Sequence of chain 1.B:
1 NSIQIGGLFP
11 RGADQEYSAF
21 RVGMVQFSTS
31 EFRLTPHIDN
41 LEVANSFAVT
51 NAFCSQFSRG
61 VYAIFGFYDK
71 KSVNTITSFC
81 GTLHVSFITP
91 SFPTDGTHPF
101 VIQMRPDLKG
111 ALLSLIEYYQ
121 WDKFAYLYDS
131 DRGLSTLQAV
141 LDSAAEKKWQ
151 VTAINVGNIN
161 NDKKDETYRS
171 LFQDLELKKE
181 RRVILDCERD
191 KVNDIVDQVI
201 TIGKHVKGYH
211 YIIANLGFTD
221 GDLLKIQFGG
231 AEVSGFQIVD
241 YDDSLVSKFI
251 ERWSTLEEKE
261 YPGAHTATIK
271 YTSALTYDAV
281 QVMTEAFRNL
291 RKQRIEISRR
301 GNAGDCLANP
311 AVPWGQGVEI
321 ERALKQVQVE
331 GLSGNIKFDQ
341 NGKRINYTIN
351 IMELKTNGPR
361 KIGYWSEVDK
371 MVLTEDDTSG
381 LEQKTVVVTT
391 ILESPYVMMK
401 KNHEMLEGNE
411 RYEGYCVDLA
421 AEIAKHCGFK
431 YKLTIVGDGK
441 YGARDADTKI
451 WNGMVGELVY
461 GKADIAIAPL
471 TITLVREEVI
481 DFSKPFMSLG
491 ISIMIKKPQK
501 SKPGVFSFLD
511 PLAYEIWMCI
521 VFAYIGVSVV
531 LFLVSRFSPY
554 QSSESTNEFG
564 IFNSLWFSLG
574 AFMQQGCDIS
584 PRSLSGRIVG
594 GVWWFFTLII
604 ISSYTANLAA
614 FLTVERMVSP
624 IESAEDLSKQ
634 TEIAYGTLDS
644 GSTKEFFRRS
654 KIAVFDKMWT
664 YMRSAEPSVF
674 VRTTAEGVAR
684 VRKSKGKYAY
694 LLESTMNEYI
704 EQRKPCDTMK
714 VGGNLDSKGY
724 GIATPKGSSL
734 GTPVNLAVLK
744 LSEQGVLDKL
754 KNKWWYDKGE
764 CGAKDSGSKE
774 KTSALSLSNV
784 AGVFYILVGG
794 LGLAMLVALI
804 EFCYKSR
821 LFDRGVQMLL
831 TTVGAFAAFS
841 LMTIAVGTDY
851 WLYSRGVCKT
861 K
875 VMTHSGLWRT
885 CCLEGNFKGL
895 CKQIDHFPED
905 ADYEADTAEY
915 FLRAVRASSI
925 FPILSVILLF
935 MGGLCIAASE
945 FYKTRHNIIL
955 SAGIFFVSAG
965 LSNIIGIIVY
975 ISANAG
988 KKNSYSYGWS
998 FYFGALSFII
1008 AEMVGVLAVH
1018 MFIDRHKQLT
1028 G

This small molecule binds to this protein.
Small molecule (SMILES): NS(=O)(=O)c1cc2c(cc1Cl)N[C@H]([C@H]1C[C@H]3C=C[C@@H]1C3)NS2(=O)=O

Sequence of chain 1.C:
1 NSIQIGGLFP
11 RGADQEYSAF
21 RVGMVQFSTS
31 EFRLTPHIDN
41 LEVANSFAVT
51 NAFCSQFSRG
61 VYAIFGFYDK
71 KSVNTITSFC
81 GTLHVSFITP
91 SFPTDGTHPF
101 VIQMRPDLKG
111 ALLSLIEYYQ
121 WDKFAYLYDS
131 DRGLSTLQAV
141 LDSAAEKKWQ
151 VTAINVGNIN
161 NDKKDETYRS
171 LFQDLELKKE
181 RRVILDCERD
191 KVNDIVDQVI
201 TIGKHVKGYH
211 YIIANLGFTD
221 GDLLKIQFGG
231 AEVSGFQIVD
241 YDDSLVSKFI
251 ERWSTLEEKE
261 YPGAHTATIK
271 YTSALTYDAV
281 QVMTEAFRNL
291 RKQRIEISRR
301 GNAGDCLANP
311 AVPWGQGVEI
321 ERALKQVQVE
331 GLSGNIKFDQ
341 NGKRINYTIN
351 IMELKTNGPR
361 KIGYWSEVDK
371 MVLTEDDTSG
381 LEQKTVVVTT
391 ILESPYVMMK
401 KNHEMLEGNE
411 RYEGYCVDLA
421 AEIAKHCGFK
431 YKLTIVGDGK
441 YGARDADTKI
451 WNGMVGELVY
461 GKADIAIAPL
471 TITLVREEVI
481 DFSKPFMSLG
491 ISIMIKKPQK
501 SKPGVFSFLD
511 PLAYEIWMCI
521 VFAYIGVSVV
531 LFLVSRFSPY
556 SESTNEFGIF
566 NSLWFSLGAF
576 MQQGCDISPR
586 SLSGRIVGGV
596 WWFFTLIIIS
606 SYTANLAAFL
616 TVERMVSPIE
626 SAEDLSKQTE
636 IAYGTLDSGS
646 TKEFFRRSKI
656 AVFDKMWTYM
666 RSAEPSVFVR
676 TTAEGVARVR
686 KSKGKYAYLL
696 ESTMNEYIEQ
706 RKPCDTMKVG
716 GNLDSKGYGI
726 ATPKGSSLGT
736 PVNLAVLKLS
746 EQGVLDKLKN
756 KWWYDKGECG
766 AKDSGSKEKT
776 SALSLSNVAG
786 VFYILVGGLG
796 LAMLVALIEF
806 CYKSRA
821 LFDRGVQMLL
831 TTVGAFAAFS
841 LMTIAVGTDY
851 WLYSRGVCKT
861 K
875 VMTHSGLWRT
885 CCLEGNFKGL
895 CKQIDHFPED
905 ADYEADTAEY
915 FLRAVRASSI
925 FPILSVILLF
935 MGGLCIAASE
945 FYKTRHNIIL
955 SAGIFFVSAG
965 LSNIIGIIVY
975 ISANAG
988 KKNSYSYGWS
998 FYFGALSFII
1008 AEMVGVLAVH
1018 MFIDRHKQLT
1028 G

Binding-site contacts:
Ligand atom C4 contacts residue ILE472 of chain 1.B at 3.6 Å (hydrophobic).
Ligand atom C12 contacts residue PHE486 of chain 1.C at 3.2 Å (hydrophobic).
Ligand atom N2 contacts residue PRO485 of chain 1.C at 3.8 Å.
Ligand atom O3 contacts residue MET487 of chain 1.C at 3.3 Å.
Ligand atom C11 contacts residue PHE486 of chain 1.C at 3.2 Å (hydrophobic).
Ligand atom N2 contacts residue SER720 of chain 1.B at 3.7 Å.
Ligand atom O2 contacts residue SER488 of chain 1.C at 3.3 Å (h-bond).
Ligand atom O2 contacts residue MET487 of chain 1.C at 3.4 Å (h-bond).
Ligand atom C14 contacts residue PHE486 of chain 1.C at 3.3 Å (hydrophobic).
Ligand atom C11 contacts residue SER488 of chain 1.C at 3.5 Å.
Ligand atom C14 contacts residue SER720 of chain 1.B at 3.6 Å.
Ligand atom C4 contacts residue GLY722 of chain 1.B at 3.8 Å.
Ligand atom S2 contacts residue LYS754 of chain 1.C at 3.8 Å.
Ligand atom O1 contacts residue SER488 of chain 1.C at 3.5 Å (h-bond).
Ligand atom O2 contacts residue PHE486 of chain 1.C at 3.4 Å.
Ligand atom C8 contacts residue SER720 of chain 1.B at 3.8 Å.
Ligand atom N1 contacts residue PRO485 of chain 1.C at 2.4 Å (h-bond).
Ligand atom C7 contacts residue ILE472 of chain 1.B at 3.8 Å (hydrophobic).
Ligand atom C3 contacts residue GLY722 of chain 1.B at 3.4 Å.
Ligand atom S2 contacts residue SER488 of chain 1.C at 3.7 Å.
Ligand atom S1 contacts residue PRO485 of chain 1.C at 3.2 Å (h-bond).
Ligand atom C13 contacts residue PHE486 of chain 1.C at 3.2 Å (hydrophobic).
Ligand atom O4 contacts residue MET487 of chain 1.C at 3.3 Å.
Ligand atom C12 contacts residue SER720 of chain 1.B at 3.5 Å.
Ligand atom C11 contacts residue SER720 of chain 1.B at 3.8 Å.
Ligand atom N3 contacts residue SER720 of chain 1.B at 2.8 Å (h-bond).
Ligand atom N3 contacts residue LYS754 of chain 1.C at 3.8 Å.
Ligand atom C4 contacts residue LYS721 of chain 1.B at 3.7 Å.
Ligand atom C7 contacts residue LEU742 of chain 1.C at 3.7 Å (hydrophobic).
Ligand atom C10 contacts residue SER720 of chain 1.B at 3.8 Å.
Ligand atom C12 contacts residue MET487 of chain 1.C at 3.8 Å (hydrophobic).
Ligand atom C11 contacts residue MET487 of chain 1.C at 3.6 Å (hydrophobic).
Ligand atom O3 contacts residue SER488 of chain 1.C at 2.4 Å (h-bond).
Ligand atom CL contacts residue ASP751 of chain 1.C at 3.1 Å.
Ligand atom C10 contacts residue PHE486 of chain 1.C at 3.2 Å (hydrophobic).
Ligand atom C8 contacts residue PRO485 of chain 1.C at 3.4 Å (hydrophobic).
Ligand atom O4 contacts residue LYS754 of chain 1.C at 3.0 Å (salt-bridge).
Ligand atom C9 contacts residue PHE486 of chain 1.C at 3.2 Å (hydrophobic).
Ligand atom O2 contacts residue PRO485 of chain 1.C at 3.0 Å (h-bond).
Ligand atom C13 contacts residue SER720 of chain 1.B at 3.5 Å.